Sequence of chain 36.G:
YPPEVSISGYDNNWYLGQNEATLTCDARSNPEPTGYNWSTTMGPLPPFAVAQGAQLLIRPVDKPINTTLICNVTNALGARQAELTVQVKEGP

A protein and the small-molecule ligand that binds it are described below.
Small molecule (SMILES): CC(=O)N[C@H]1[C@H](O[C@H]2[C@H](O)[C@@H](NC(C)=O)CO[C@@H]2CO[C@@H]2O[C@@H](C)[C@@H](O)[C@@H](O)[C@@H]2O)O[C@H](CO)[C@@H](O[C@@H]2O[C@H](CO)[C@@H](O)[C@H](O)[C@@H]2O)[C@@H]1O

Binding-site contacts:
Ligand atom C4 contacts residue ASN66 of chain 36.G at 4.0 Å.
Ligand atom C5 contacts residue ASN66 of chain 36.G at 3.5 Å.
Ligand atom C8 contacts residue GLN87 of chain 36.G at 4.5 Å.
Ligand atom C7 contacts residue ASN66 of chain 36.G at 4.0 Å.
Ligand atom C1 contacts residue ASN66 of chain 36.G at 1.4 Å.
Ligand atom N2 contacts residue ASN66 of chain 36.G at 2.8 Å (h-bond).
Ligand atom N2 contacts residue PRO64 of chain 36.G at 4.3 Å.
Ligand atom N2 contacts residue ILE65 of chain 36.G at 4.4 Å.
Ligand atom C7 contacts residue PRO64 of chain 36.G at 3.8 Å (hydrophobic).
Ligand atom O5 contacts residue ASN66 of chain 36.G at 2.2 Å (h-bond).
Ligand atom C3 contacts residue ASN66 of chain 36.G at 3.6 Å.
Ligand atom O7 contacts residue PRO64 of chain 36.G at 3.9 Å.
Ligand atom O7 contacts residue ASN66 of chain 36.G at 4.3 Å.
Ligand atom C2 contacts residue ASN66 of chain 36.G at 2.2 Å.
Ligand atom C8 contacts residue PRO64 of chain 36.G at 3.4 Å (hydrophobic).